Binding-site contacts:
Ligand atom N3 contacts residue ARG177 of chain 4.A at 3.0 Å (salt-bridge).
Ligand atom C4 contacts residue ARG177 of chain 4.A at 3.8 Å.
Ligand atom C5 contacts residue PHE160 of chain 4.A at 3.4 Å (hydrophobic).
Ligand atom N8 contacts residue ASP59 of chain 3.A at 3.8 Å.
Ligand atom N7 contacts residue ALA57 of chain 3.A at 3.5 Å.
Ligand atom C6 contacts residue PHE160 of chain 4.A at 3.5 Å (hydrophobic).
Ligand atom C2 contacts residue ASN255 of chain 4.A at 3.9 Å.
Ligand atom O6 contacts residue ILE55 of chain 3.A at 3.5 Å.
Ligand atom N8 contacts residue ALA57 of chain 3.A at 3.8 Å.
Ligand atom N8 contacts residue LEU171 of chain 4.A at 3.8 Å.
Ligand atom N3 contacts residue PHE160 of chain 4.A at 3.7 Å.
Ligand atom O6 contacts residue THR58 of chain 3.A at 3.8 Å.
Ligand atom C4 contacts residue PHE160 of chain 4.A at 3.4 Å (hydrophobic).
Ligand atom C2 contacts residue ARG177 of chain 4.A at 3.5 Å.
Ligand atom O2 contacts residue SER227 of chain 4.A at 3.6 Å.
Ligand atom O2 contacts residue VAL228 of chain 4.A at 2.9 Å (h-bond).
Ligand atom C2 contacts residue GLN229 of chain 4.A at 3.9 Å.
Ligand atom N1 contacts residue PHE160 of chain 4.A at 3.6 Å.
Ligand atom C6 contacts residue GLN229 of chain 4.A at 3.7 Å.
Ligand atom O6 contacts residue TYR9 of chain 3.A at 3.9 Å.
Ligand atom N3 contacts residue ASN255 of chain 4.A at 3.4 Å (h-bond).
Ligand atom O2 contacts residue GLN229 of chain 4.A at 3.8 Å.
Ligand atom N1 contacts residue GLN229 of chain 4.A at 3.0 Å (h-bond).
Ligand atom C5 contacts residue THR58 of chain 3.A at 3.9 Å.
Ligand atom O2 contacts residue ARG177 of chain 4.A at 2.8 Å (salt-bridge).
Ligand atom N8 contacts residue THR58 of chain 3.A at 3.2 Å (h-bond).
Ligand atom N9 contacts residue LEU171 of chain 4.A at 4.0 Å.
Ligand atom N8 contacts residue PHE160 of chain 4.A at 3.7 Å.
Ligand atom N9 contacts residue ARG177 of chain 4.A at 4.0 Å.
Ligand atom N7 contacts residue PHE160 of chain 4.A at 3.7 Å.
Ligand atom N7 contacts residue THR58 of chain 3.A at 2.8 Å (h-bond).
Ligand atom N9 contacts residue THR58 of chain 3.A at 4.0 Å.
Ligand atom O2 contacts residue PHE160 of chain 4.A at 3.9 Å.
Ligand atom O6 contacts residue GLN229 of chain 4.A at 2.9 Å (h-bond).
Ligand atom O6 contacts residue PHE160 of chain 4.A at 4.0 Å.
Ligand atom C4 contacts residue ASN255 of chain 4.A at 3.8 Å.
Ligand atom N9 contacts residue PHE160 of chain 4.A at 3.5 Å.
Ligand atom C2 contacts residue PHE160 of chain 4.A at 3.7 Å (hydrophobic).
Ligand atom O6 contacts residue ILE289 of chain 4.A at 4.1 Å.
Ligand atom C2 contacts residue VAL228 of chain 4.A at 4.0 Å (hydrophobic).

Sequence of chain 4.A:
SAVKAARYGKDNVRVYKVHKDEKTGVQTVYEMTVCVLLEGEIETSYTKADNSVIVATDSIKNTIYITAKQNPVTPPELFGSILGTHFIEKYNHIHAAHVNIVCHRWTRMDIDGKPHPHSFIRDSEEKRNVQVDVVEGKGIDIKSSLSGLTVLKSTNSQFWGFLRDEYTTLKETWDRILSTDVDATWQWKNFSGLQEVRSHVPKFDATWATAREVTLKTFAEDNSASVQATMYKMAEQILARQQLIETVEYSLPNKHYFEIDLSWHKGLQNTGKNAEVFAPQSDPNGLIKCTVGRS

Sequence of chain 3.A:
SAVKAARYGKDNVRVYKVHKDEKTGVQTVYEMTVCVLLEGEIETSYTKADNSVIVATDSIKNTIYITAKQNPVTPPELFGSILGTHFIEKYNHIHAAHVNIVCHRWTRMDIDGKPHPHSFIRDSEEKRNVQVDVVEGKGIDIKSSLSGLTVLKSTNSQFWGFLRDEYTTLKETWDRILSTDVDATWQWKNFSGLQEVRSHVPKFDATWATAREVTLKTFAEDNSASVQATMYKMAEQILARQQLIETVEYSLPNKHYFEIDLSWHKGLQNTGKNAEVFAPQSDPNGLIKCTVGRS

The small molecule below binds the protein below.
Small molecule (SMILES): O=c1[nH]c(=O)c2nn[nH]c2[nH]1